Sequence of chain 1.B:
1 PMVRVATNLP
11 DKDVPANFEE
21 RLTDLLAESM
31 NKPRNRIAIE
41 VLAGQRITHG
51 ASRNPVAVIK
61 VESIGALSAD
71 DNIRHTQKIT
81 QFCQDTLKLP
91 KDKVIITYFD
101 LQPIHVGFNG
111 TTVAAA

Sequence of chain 1.A:
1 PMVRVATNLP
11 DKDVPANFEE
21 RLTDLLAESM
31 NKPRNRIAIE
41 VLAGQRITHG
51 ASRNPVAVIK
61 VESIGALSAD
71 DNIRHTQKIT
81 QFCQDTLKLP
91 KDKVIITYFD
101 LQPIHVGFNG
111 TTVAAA

The protein below binds the small molecule below.
Small molecule (SMILES): O=C(O)c1ccccc1NCc1ccco1

Binding-site contacts:
Ligand atom OAB contacts residue SER63 of chain 1.B at 3.8 Å.
Ligand atom CAJ contacts residue MET2 of chain 1.B at 3.4 Å (hydrophobic).
Ligand atom CAO contacts residue ILE64 of chain 1.B at 4.0 Å (hydrophobic).
Ligand atom CAN contacts residue MET2 of chain 1.B at 3.8 Å (hydrophobic).
Ligand atom CAE contacts residue HIS49 of chain 1.A at 3.9 Å.
Ligand atom OAA contacts residue MET2 of chain 1.B at 3.5 Å (h-bond).
Ligand atom NAK contacts residue MET2 of chain 1.B at 3.6 Å (h-bond).
Ligand atom CAC contacts residue ARG36 of chain 1.B at 3.2 Å.
Ligand atom OAA contacts residue ILE64 of chain 1.B at 3.9 Å.
Ligand atom CAH contacts residue ARG36 of chain 1.B at 3.5 Å.
Ligand atom CAF contacts residue ILE95 of chain 1.A at 3.7 Å (hydrophobic).
Ligand atom CAI contacts residue LYS32 of chain 1.B at 3.9 Å.
Ligand atom OAB contacts residue LYS32 of chain 1.B at 2.8 Å (salt-bridge).
Ligand atom CAF contacts residue HIS49 of chain 1.A at 3.6 Å.
Ligand atom CAJ contacts residue VAL106 of chain 1.B at 3.4 Å (hydrophobic).
Ligand atom NAK contacts residue VAL106 of chain 1.B at 3.8 Å.
Ligand atom OAL contacts residue PHE108 of chain 1.B at 3.5 Å.
Ligand atom CAI contacts residue ILE64 of chain 1.B at 3.9 Å (hydrophobic).
Ligand atom CAJ contacts residue ILE95 of chain 1.A at 4.0 Å (hydrophobic).
Ligand atom CAG contacts residue ARG36 of chain 1.B at 3.3 Å.
Ligand atom CAP contacts residue ILE64 of chain 1.B at 3.7 Å (hydrophobic).
Ligand atom OAB contacts residue PRO1 of chain 1.B at 3.5 Å.
Ligand atom CAM contacts residue ILE64 of chain 1.B at 3.7 Å (hydrophobic).
Ligand atom CAD contacts residue ARG36 of chain 1.B at 3.9 Å.
Ligand atom CAE contacts residue ILE95 of chain 1.A at 3.6 Å (hydrophobic).
Ligand atom OAA contacts residue PRO1 of chain 1.B at 2.8 Å (h-bond).
Ligand atom CAG contacts residue ILE95 of chain 1.A at 3.9 Å (hydrophobic).
Ligand atom OAB contacts residue ILE64 of chain 1.B at 3.0 Å (h-bond).
Ligand atom CAH contacts residue VAL113 of chain 1.B at 3.6 Å (hydrophobic).
Ligand atom CAN contacts residue ILE95 of chain 1.A at 3.7 Å (hydrophobic).
Ligand atom CAC contacts residue VAL113 of chain 1.B at 3.8 Å (hydrophobic).
Ligand atom CAE contacts residue ILE37 of chain 1.B at 3.9 Å (hydrophobic).
Ligand atom CAE contacts residue ARG36 of chain 1.B at 3.3 Å.
Ligand atom CAF contacts residue ARG36 of chain 1.B at 3.9 Å.
Ligand atom CAM contacts residue LYS32 of chain 1.B at 3.9 Å.
Ligand atom CAF contacts residue PHE108 of chain 1.B at 3.8 Å (hydrophobic).
Ligand atom CAG contacts residue MET2 of chain 1.B at 3.6 Å (hydrophobic).
Ligand atom OAL contacts residue ILE95 of chain 1.A at 4.0 Å.
Ligand atom CAM contacts residue PRO1 of chain 1.B at 3.3 Å (hydrophobic).
Ligand atom CAG contacts residue PRO1 of chain 1.B at 3.9 Å (hydrophobic).